Binding-site contacts:
Ligand atom C22 contacts residue 5251 of chain 1.E at 0.6 Å.
Ligand atom F33 contacts residue ASP30 of chain 1.A at 2.8 Å.
Ligand atom C36 contacts residue 5251 of chain 1.E at 0.3 Å.
Ligand atom C21 contacts residue 5251 of chain 1.E at 1.2 Å.
Ligand atom O27 contacts residue 5251 of chain 1.E at 2.2 Å (h-bond).
Ligand atom C2 contacts residue 5251 of chain 1.E at 0.8 Å.
Ligand atom O28 contacts residue 5251 of chain 1.E at 1.1 Å (h-bond).
Ligand atom O15 contacts residue 5251 of chain 1.E at 1.3 Å (h-bond).
Ligand atom C31 contacts residue 5251 of chain 1.E at 0.9 Å.
Ligand atom N10 contacts residue 5251 of chain 1.E at 1.1 Å (h-bond).
Ligand atom F33 contacts residue 5251 of chain 1.E at 1.6 Å.
Ligand atom C26 contacts residue 5251 of chain 1.E at 1.9 Å.
Ligand atom S11 contacts residue 5251 of chain 1.E at 0.8 Å (h-bond).
Ligand atom C3 contacts residue 5251 of chain 1.E at 1.1 Å.
Ligand atom C30 contacts residue 5251 of chain 1.E at 1.3 Å.
Ligand atom N17 contacts residue 5251 of chain 1.E at 1.1 Å (h-bond).
Ligand atom C24 contacts residue 5251 of chain 1.E at 0.9 Å.
Ligand atom C6 contacts residue 5251 of chain 1.E at 0.5 Å.
Ligand atom C29 contacts residue 5251 of chain 1.E at 0.6 Å.
Ligand atom C23 contacts residue 5251 of chain 1.E at 1.2 Å.
Ligand atom C13 contacts residue 5251 of chain 1.E at 0.6 Å.
Ligand atom C34 contacts residue 5251 of chain 1.E at 0.9 Å.
Ligand atom C12 contacts residue 5251 of chain 1.E at 1.4 Å.
Ligand atom O20 contacts residue 5251 of chain 1.E at 0.9 Å (h-bond).
Ligand atom C18 contacts residue 5251 of chain 1.E at 1.2 Å.
Ligand atom O15 contacts residue ASP25 of chain 1.A at 2.6 Å (salt-bridge).
Ligand atom C5 contacts residue 5251 of chain 1.E at 0.8 Å.
Ligand atom C14 contacts residue 5251 of chain 1.E at 1.4 Å.
Ligand atom C1 contacts residue 5251 of chain 1.E at 0.7 Å.
Ligand atom C7 contacts residue 5251 of chain 1.E at 2.0 Å.
Ligand atom C32 contacts residue 5251 of chain 1.E at 1.0 Å.
Ligand atom C25 contacts residue 5251 of chain 1.E at 1.3 Å.
Ligand atom C4 contacts residue 5251 of chain 1.E at 1.0 Å.
Ligand atom O37 contacts residue 5251 of chain 1.E at 0.7 Å.
Ligand atom C8 contacts residue 5251 of chain 1.E at 1.8 Å.
Ligand atom C9 contacts residue 5251 of chain 1.E at 1.3 Å.
Ligand atom C35 contacts residue 5251 of chain 1.E at 0.8 Å.
Ligand atom O19 contacts residue 5251 of chain 1.E at 0.8 Å.
Ligand atom C16 contacts residue 5251 of chain 1.E at 1.9 Å.
Ligand atom C38 contacts residue 5251 of chain 1.E at 0.6 Å.

A small-molecule ligand and the protein it binds are described below.
Small molecule (SMILES): CC(C)(C)[C@H]1Cc2cc(F)ccc2S(=O)(=O)N(C[C@@H](O)[C@H](Cc2ccccc2)NC(=O)O[C@H]2CCOC2)C1

Sequence of chain 1.A:
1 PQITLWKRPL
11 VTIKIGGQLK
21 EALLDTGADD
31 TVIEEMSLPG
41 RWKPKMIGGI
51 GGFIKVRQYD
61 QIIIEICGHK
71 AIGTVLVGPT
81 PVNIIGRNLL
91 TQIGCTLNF

Sequence of chain 1.B:
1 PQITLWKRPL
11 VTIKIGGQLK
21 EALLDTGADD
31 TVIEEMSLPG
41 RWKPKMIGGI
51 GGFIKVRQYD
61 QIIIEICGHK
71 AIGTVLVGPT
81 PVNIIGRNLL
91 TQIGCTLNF